This protein binds this small molecule.
Small molecule (SMILES): O[C@H]1CN[C@H]2Cc3c([nH]c4ccccc34)[C@@H]1C2

Binding-site contacts:
Ligand atom C17 contacts residue GLU276 of chain 1.A at 3.3 Å.
Ligand atom C05 contacts residue LEU272 of chain 1.A at 4.5 Å (hydrophobic).
Ligand atom C08 contacts residue LEU272 of chain 1.A at 3.9 Å (hydrophobic).
Ligand atom C10 contacts residue LEU272 of chain 1.A at 4.1 Å (hydrophobic).
Ligand atom N04 contacts residue GLU4 of chain 1.A at 3.3 Å (salt-bridge).
Ligand atom C06 contacts residue GLU8 of chain 1.A at 4.4 Å.
Ligand atom C17 contacts residue LEU272 of chain 1.A at 4.3 Å (hydrophobic).
Ligand atom C06 contacts residue PHE7 of chain 1.A at 3.3 Å (hydrophobic).
Ligand atom N09 contacts residue LEU272 of chain 1.A at 4.0 Å.
Ligand atom C08 contacts residue PHE7 of chain 1.A at 4.5 Å (hydrophobic).
Ligand atom C07 contacts residue PHE7 of chain 1.A at 3.8 Å (hydrophobic).
Ligand atom C13 contacts residue SER187 of chain 1.A at 4.3 Å.
Ligand atom C03 contacts residue GLU8 of chain 1.A at 4.1 Å.
Ligand atom C06 contacts residue GLU4 of chain 1.A at 3.6 Å.
Ligand atom C16 contacts residue GLU276 of chain 1.A at 4.3 Å.
Ligand atom C05 contacts residue GLU276 of chain 1.A at 4.3 Å.
Ligand atom C12 contacts residue GLU186 of chain 1.A at 3.5 Å.
Ligand atom C12 contacts residue SER187 of chain 1.A at 4.3 Å.
Ligand atom C15 contacts residue LEU272 of chain 1.A at 3.9 Å (hydrophobic).
Ligand atom C14 contacts residue GLU276 of chain 1.A at 4.2 Å.
Ligand atom C13 contacts residue PRO188 of chain 1.A at 3.9 Å (hydrophobic).
Ligand atom C07 contacts residue LEU272 of chain 1.A at 4.4 Å (hydrophobic).
Ligand atom C06 contacts residue LEU272 of chain 1.A at 3.9 Å (hydrophobic).
Ligand atom C11 contacts residue GLU186 of chain 1.A at 4.1 Å.
Ligand atom C02 contacts residue GLU8 of chain 1.A at 4.1 Å.
Ligand atom C16 contacts residue LEU272 of chain 1.A at 3.8 Å (hydrophobic).
Ligand atom C05 contacts residue GLU4 of chain 1.A at 3.2 Å.
Ligand atom C13 contacts residue GLU186 of chain 1.A at 4.4 Å.
Ligand atom C12 contacts residue PRO188 of chain 1.A at 4.5 Å (hydrophobic).
Ligand atom N04 contacts residue GLU8 of chain 1.A at 3.9 Å.

Sequence of chain 1.A:
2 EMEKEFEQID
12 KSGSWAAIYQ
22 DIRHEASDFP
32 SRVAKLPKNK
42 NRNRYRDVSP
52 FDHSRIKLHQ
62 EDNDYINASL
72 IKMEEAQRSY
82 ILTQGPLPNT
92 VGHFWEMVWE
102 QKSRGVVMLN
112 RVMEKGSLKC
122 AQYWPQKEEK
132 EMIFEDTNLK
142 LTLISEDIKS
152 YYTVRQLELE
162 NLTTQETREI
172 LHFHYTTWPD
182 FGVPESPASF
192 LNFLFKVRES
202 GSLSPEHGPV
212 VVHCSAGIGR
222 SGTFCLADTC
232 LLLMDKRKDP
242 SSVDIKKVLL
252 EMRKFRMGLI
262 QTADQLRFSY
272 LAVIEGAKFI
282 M